Sequence of chain 1.C:
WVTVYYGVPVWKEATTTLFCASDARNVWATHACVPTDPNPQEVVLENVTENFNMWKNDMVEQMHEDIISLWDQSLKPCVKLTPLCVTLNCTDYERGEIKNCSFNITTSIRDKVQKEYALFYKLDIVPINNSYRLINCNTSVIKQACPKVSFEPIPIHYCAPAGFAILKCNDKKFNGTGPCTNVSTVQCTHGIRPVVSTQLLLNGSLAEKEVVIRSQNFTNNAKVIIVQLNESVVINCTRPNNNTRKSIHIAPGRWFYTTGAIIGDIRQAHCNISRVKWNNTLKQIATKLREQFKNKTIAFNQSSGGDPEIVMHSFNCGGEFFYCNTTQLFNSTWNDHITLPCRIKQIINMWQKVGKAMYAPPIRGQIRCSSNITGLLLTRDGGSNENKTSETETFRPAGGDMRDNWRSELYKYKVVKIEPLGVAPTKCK

Binding-site contacts:
Ligand atom C8 contacts residue ASN435 of chain 1.C at 3.2 Å.
Ligand atom N2 contacts residue LYS436 of chain 1.C at 3.8 Å.
Ligand atom C5 contacts residue ASN435 of chain 1.C at 3.7 Å.
Ligand atom C7 contacts residue ASN435 of chain 1.C at 3.6 Å.
Ligand atom C7 contacts residue LYS436 of chain 1.C at 4.4 Å.
Ligand atom O5 contacts residue ASN435 of chain 1.C at 2.4 Å (h-bond).
Ligand atom N2 contacts residue ASN435 of chain 1.C at 2.8 Å (h-bond).
Ligand atom C4 contacts residue ASN435 of chain 1.C at 4.2 Å.
Ligand atom C2 contacts residue ASN435 of chain 1.C at 2.5 Å.
Ligand atom C8 contacts residue LYS436 of chain 1.C at 3.5 Å.
Ligand atom C1 contacts residue ASN435 of chain 1.C at 1.5 Å.
Ligand atom C2 contacts residue LYS436 of chain 1.C at 4.2 Å.
Ligand atom O7 contacts residue ASN435 of chain 1.C at 4.5 Å.
Ligand atom C3 contacts residue ASN435 of chain 1.C at 3.8 Å.
Ligand atom O3 contacts residue LYS436 of chain 1.C at 4.2 Å.

This small molecule binds to this protein.
Small molecule (SMILES): CC(=O)N[C@@H]1[C@@H](O)[C@H](O)[C@@H](CO)O[C@H]1O